This protein binds this small molecule.
Small molecule (SMILES): O=C1Nc2ccc(Cl)cc2C1=O

Sequence of chain 1.A:
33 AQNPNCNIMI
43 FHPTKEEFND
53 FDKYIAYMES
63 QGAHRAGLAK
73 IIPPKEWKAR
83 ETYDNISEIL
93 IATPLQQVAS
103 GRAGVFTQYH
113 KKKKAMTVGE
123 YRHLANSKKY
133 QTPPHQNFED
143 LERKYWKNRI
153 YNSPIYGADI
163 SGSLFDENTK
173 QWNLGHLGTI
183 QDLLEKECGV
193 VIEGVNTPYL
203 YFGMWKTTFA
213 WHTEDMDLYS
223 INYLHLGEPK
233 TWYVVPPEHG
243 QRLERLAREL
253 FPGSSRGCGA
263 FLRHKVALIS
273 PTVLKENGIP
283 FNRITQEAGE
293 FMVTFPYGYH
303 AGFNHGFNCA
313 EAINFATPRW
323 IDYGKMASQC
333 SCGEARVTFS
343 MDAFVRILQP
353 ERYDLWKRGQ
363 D

Binding-site contacts:
Ligand atom CAE contacts residue GLN362 of chain 1.A at 2.5 Å.
Ligand atom CAB contacts residue TRP358 of chain 1.A at 0.2 Å (hydrophobic).
Ligand atom OAL contacts residue GLN362 of chain 1.A at 0.6 Å (h-bond).
Ligand atom OAL contacts residue TRP358 of chain 1.A at 3.7 Å.
Ligand atom CAC contacts residue TRP358 of chain 1.A at 0.9 Å (hydrophobic).
Ligand atom NAH contacts residue GLN362 of chain 1.A at 3.2 Å (h-bond).
Ligand atom CAI contacts residue TRP358 of chain 1.A at 2.9 Å (hydrophobic).
Ligand atom NAH contacts residue EDO1 of chain 1.M at 3.8 Å.
Ligand atom CAA contacts residue TRP358 of chain 1.A at 0.4 Å (hydrophobic).
Ligand atom CAF contacts residue TRP358 of chain 1.A at 1.4 Å (hydrophobic).
Ligand atom OAK contacts residue GLN362 of chain 1.A at 2.5 Å (h-bond).
Ligand atom CAD contacts residue TRP358 of chain 1.A at 1.5 Å (hydrophobic).
Ligand atom CAJ contacts residue GLN362 of chain 1.A at 2.0 Å.
Ligand atom OAL contacts residue ARG338 of chain 1.A at 3.2 Å (salt-bridge).
Ligand atom CAA contacts residue GLN362 of chain 1.A at 3.9 Å.
Ligand atom CAC contacts residue CYS332 of chain 1.A at 3.2 Å (hydrophobic).
Ligand atom CLA contacts residue TRP358 of chain 1.A at 0.5 Å.
Ligand atom OAL contacts residue VAL339 of chain 1.A at 3.8 Å.
Ligand atom NAH contacts residue TRP358 of chain 1.A at 2.8 Å.
Ligand atom NAH contacts residue SER333 of chain 1.A at 3.6 Å.
Ligand atom OAK contacts residue ARG338 of chain 1.A at 3.3 Å (salt-bridge).
Ligand atom NAH contacts residue CYS332 of chain 1.A at 1.7 Å (h-bond).
Ligand atom CAA contacts residue LYS359 of chain 1.A at 3.6 Å.
Ligand atom CLA contacts residue VAL347 of chain 1.A at 3.7 Å.
Ligand atom CAE contacts residue TRP358 of chain 1.A at 1.8 Å (hydrophobic).
Ligand atom CAI contacts residue GLN362 of chain 1.A at 1.1 Å.
Ligand atom OAK contacts residue ALA337 of chain 1.A at 3.5 Å.
Ligand atom CAJ contacts residue EDO1 of chain 1.M at 3.8 Å.
Ligand atom CAD contacts residue GLN362 of chain 1.A at 3.4 Å.
Ligand atom CAB contacts residue LYS359 of chain 1.A at 3.8 Å.
Ligand atom CAD contacts residue CYS332 of chain 1.A at 2.7 Å (hydrophobic).
Ligand atom CAJ contacts residue CYS332 of chain 1.A at 2.7 Å (hydrophobic).
Ligand atom CAE contacts residue CYS332 of chain 1.A at 3.9 Å (hydrophobic).
Ligand atom CAJ contacts residue TRP358 of chain 1.A at 3.5 Å (hydrophobic).
Ligand atom CAI contacts residue CYS332 of chain 1.A at 4.0 Å (hydrophobic).
Ligand atom OAK contacts residue CYS332 of chain 1.A at 3.1 Å (h-bond).
Ligand atom CLA contacts residue LYS359 of chain 1.A at 3.7 Å.
Ligand atom CAF contacts residue GLN362 of chain 1.A at 2.6 Å.
Ligand atom CLA contacts residue TYR355 of chain 1.A at 3.8 Å.
Ligand atom CAC contacts residue SER333 of chain 1.A at 3.7 Å.